This small molecule binds to this protein.
Small molecule (SMILES): Cc1cn([C@H]2C[C@H](O[P](=O)(O)OC[C@H]3O[C@@H](n4cnc5c(N)ncnc54)C[C@@H]3O[P](=O)(O)OC[C@H]3O[C@@H](n4cnc5c(=O)nc(N)[nH]c54)C[C@@H]3O[P](=O)(O)OC[C@H]3O[C@@H](n4cnc5c(N)ncnc54)C[C@@H]3OP(=O)(O)O)[C@@H](CO[P](=O)(O)O[C@H]3C[C@H](n4cc(C)c(=O)[nH]c4=O)O[C@@H]3CO[P](=O)(O)O[C@H]3C[C@H](n4cnc5c(N)ncnc54)O[C@@H]3CO[P](=O)(O)O[C@H]3C[C@H](n4ccc(N)nc4=O)O[C@@H]3CO)O2)c(=O)[nH]c1=O

Binding-site contacts:
Ligand atom N6 contacts residue DA5 of chain 1.B at 2.8 Å (h-bond).
Ligand atom N1 contacts residue DA5 of chain 1.B at 3.4 Å (h-bond).
Ligand atom OP1 contacts residue GLY231 of chain 1.C at 3.4 Å.
Ligand atom C2 contacts residue DT3 of chain 1.B at 3.3 Å.
Ligand atom N3 contacts residue DA4 of chain 1.B at 2.3 Å (h-bond).
Ligand atom C2 contacts residue DA4 of chain 1.B at 3.1 Å.
Ligand atom C2 contacts residue DT6 of chain 1.B at 3.1 Å.
Ligand atom OP1 contacts residue THR233 of chain 1.C at 2.5 Å (h-bond).
Ligand atom C2 contacts residue DT1 of chain 1.B at 3.2 Å.
Ligand atom O6 contacts residue DC2 of chain 1.B at 2.6 Å (h-bond).
Ligand atom O2 contacts residue DA5 of chain 1.B at 3.2 Å.
Ligand atom O2 contacts residue DA4 of chain 1.B at 2.8 Å.
Ligand atom N3 contacts residue DG7 of chain 1.B at 3.4 Å (h-bond).
Ligand atom O4 contacts residue DA4 of chain 1.B at 2.9 Å (h-bond).
Ligand atom N3 contacts residue DA5 of chain 1.B at 2.8 Å (h-bond).
Ligand atom N6 contacts residue DT1 of chain 1.B at 2.7 Å (h-bond).
Ligand atom N1 contacts residue DT6 of chain 1.B at 2.8 Å (h-bond).
Ligand atom N2 contacts residue DT3 of chain 1.B at 3.1 Å (h-bond).
Ligand atom N6 contacts residue DC2 of chain 1.B at 3.1 Å (h-bond).
Ligand atom C6 contacts residue DT1 of chain 1.B at 3.2 Å.
Ligand atom N6 contacts residue DT6 of chain 1.B at 3.4 Å (h-bond).
Ligand atom N4 contacts residue DG7 of chain 1.B at 3.2 Å (h-bond).
Ligand atom OP1 contacts residue LYS234 of chain 1.C at 3.2 Å (salt-bridge).
Ligand atom N6 contacts residue DT3 of chain 1.B at 2.6 Å (h-bond).
Ligand atom C6 contacts residue DC2 of chain 1.B at 3.1 Å.
Ligand atom OP1 contacts residue LYS230 of chain 1.C at 3.3 Å (salt-bridge).
Ligand atom O5' contacts residue GLY231 of chain 1.C at 3.4 Å.
Ligand atom O2 contacts residue DG7 of chain 1.B at 2.7 Å (h-bond).
Ligand atom C6 contacts residue DT3 of chain 1.B at 3.4 Å.
Ligand atom N1 contacts residue DC2 of chain 1.B at 2.5 Å (h-bond).
Ligand atom N1 contacts residue DT1 of chain 1.B at 2.6 Å (h-bond).
Ligand atom C2 contacts residue DC2 of chain 1.B at 3.1 Å.
Ligand atom N1 contacts residue DT3 of chain 1.B at 2.5 Å (h-bond).
Ligand atom P contacts residue THR233 of chain 1.C at 3.4 Å.
Ligand atom C4 contacts residue DA4 of chain 1.B at 3.1 Å.
Ligand atom N2 contacts residue DC2 of chain 1.B at 2.5 Å (h-bond).
Ligand atom N3 contacts residue DG7 of chain 1.B at 3.0 Å (h-bond).
Ligand atom OP1 contacts residue GLU232 of chain 1.C at 3.2 Å (salt-bridge).
Ligand atom C2 contacts residue DG7 of chain 1.B at 3.2 Å.
Ligand atom O4 contacts residue DT3 of chain 1.B at 3.2 Å (h-bond).

Sequence of chain 1.C:
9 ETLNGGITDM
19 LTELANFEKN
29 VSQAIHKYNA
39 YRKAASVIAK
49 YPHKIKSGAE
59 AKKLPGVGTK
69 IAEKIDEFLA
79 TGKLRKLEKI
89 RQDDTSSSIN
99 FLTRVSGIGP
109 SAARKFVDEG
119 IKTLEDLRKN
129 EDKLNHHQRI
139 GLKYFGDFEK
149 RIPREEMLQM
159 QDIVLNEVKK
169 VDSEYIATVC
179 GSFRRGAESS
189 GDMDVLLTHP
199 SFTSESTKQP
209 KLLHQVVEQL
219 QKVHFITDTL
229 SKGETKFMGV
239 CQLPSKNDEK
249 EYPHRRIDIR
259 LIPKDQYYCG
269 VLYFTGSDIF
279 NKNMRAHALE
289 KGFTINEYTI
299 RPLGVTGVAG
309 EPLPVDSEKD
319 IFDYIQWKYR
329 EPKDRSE